Binding-site contacts:
Ligand atom C15 contacts residue GLN16 of chain 1.B at 3.1 Å.
Ligand atom C30 contacts residue ASP223 of chain 1.B at 3.7 Å.
Ligand atom O38 contacts residue ILE302 of chain 1.B at 3.6 Å.
Ligand atom C1 contacts residue THR224 of chain 1.B at 3.4 Å.
Ligand atom C27 contacts residue ASP35 of chain 1.B at 3.3 Å.
Ligand atom C32 contacts residue SER81 of chain 1.B at 3.5 Å.
Ligand atom C29 contacts residue ASP223 of chain 1.B at 3.4 Å.
Ligand atom C33 contacts residue SER81 of chain 1.B at 3.8 Å.
Ligand atom C29 contacts residue ASP35 of chain 1.B at 3.4 Å.
Ligand atom C5 contacts residue GLY225 of chain 1.B at 3.5 Å.
Ligand atom C16 contacts residue GLN16 of chain 1.B at 3.8 Å.
Ligand atom C37 contacts residue THR306 of chain 1.B at 3.8 Å.
Ligand atom C27 contacts residue ASP223 of chain 1.B at 3.8 Å.
Ligand atom N28 contacts residue ASP35 of chain 1.B at 2.8 Å (salt-bridge).
Ligand atom O34 contacts residue SER81 of chain 1.B at 3.3 Å (h-bond).
Ligand atom C16 contacts residue LEU118 of chain 1.B at 3.6 Å (hydrophobic).
Ligand atom O2 contacts residue THR15 of chain 1.B at 3.6 Å (h-bond).
Ligand atom C4 contacts residue THR15 of chain 1.B at 3.3 Å.
Ligand atom C17 contacts residue PHE121 of chain 1.B at 3.7 Å (hydrophobic).
Ligand atom O34 contacts residue TYR80 of chain 1.B at 3.2 Å.
Ligand atom C15 contacts residue LEU118 of chain 1.B at 3.6 Å (hydrophobic).
Ligand atom N28 contacts residue ASP223 of chain 1.B at 2.8 Å (salt-bridge).
Ligand atom O2 contacts residue GLN16 of chain 1.B at 3.4 Å.
Ligand atom C3 contacts residue VAL33 of chain 1.B at 3.7 Å (hydrophobic).
Ligand atom C6 contacts residue GLY225 of chain 1.B at 3.6 Å.
Ligand atom C29 contacts residue GLY37 of chain 1.B at 3.6 Å.
Ligand atom C6 contacts residue SER227 of chain 1.B at 3.8 Å.
Ligand atom C10 contacts residue PRO115 of chain 1.B at 3.7 Å (hydrophobic).
Ligand atom C3 contacts residue GLY225 of chain 1.B at 3.3 Å.
Ligand atom C1 contacts residue TYR17 of chain 1.B at 3.5 Å (hydrophobic).
Ligand atom C16 contacts residue ALA119 of chain 1.B at 3.6 Å (hydrophobic).
Ligand atom C27 contacts residue GLY225 of chain 1.B at 3.4 Å.
Ligand atom C39 contacts residue LEU221 of chain 1.B at 3.5 Å (hydrophobic).
Ligand atom C4 contacts residue GLY225 of chain 1.B at 3.7 Å.
Ligand atom C16 contacts residue PRO115 of chain 1.B at 3.7 Å (hydrophobic).
Ligand atom C18 contacts residue GLY225 of chain 1.B at 3.6 Å.
Ligand atom O2 contacts residue TYR17 of chain 1.B at 2.9 Å (h-bond).
Ligand atom C24 contacts residue GLY225 of chain 1.B at 3.6 Å.
Ligand atom O19 contacts residue GLY225 of chain 1.B at 3.4 Å (h-bond).
Ligand atom O38 contacts residue THR306 of chain 1.B at 3.3 Å.

Sequence of chain 1.B:
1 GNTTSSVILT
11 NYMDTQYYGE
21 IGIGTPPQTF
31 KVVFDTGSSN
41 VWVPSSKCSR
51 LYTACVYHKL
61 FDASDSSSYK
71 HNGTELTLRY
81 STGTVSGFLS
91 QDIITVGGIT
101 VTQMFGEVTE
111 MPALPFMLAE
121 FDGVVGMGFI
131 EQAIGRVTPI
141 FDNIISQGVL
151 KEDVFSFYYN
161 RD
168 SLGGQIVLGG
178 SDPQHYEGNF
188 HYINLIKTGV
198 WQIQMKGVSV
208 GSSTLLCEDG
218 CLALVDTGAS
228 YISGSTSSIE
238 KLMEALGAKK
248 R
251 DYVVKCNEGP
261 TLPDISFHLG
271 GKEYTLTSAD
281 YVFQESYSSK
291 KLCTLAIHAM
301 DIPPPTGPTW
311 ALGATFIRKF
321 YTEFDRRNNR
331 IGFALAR

A protein and the small-molecule ligand that binds it are described below.
Small molecule (SMILES): COCCCCn1c(C(=O)N(CC(C)C)[C@@H]2CNC[C@H](C(=O)N3CCOCC3)C2)ccc1-c1ccccc1